Sequence of chain 1.G:
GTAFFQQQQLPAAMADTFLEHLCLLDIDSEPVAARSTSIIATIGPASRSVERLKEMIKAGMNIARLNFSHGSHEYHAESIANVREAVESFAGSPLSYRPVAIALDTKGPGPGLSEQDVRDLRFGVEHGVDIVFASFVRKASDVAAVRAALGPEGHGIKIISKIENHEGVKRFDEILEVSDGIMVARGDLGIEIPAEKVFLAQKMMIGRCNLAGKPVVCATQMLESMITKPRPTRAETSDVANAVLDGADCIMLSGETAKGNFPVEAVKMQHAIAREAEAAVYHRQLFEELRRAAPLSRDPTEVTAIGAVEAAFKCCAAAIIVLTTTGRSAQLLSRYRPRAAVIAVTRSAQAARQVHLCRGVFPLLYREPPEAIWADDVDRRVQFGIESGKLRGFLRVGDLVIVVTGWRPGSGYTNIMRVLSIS

Binding-site contacts:
Ligand atom O1P contacts residue GLY434 of chain 1.G at 2.9 Å (h-bond).
Ligand atom C4 contacts residue GLY434 of chain 1.G at 3.4 Å.
Ligand atom O4 contacts residue GLY436 of chain 1.G at 3.7 Å.
Ligand atom O6P contacts residue SER353 of chain 1.G at 3.8 Å.
Ligand atom O3 contacts residue ARG432 of chain 1.G at 2.7 Å (salt-bridge).
Ligand atom P2 contacts residue SER353 of chain 1.G at 3.7 Å.
Ligand atom O3P contacts residue TRP398 of chain 1.G at 2.8 Å (h-bond).
Ligand atom P2 contacts residue THR350 of chain 1.G at 3.8 Å.
Ligand atom O1 contacts residue GLY434 of chain 1.G at 3.8 Å.
Ligand atom O4 contacts residue GLY434 of chain 1.G at 2.5 Å (h-bond).
Ligand atom C6 contacts residue LEU347 of chain 1.G at 3.6 Å (hydrophobic).
Ligand atom P2 contacts residue THR348 of chain 1.G at 3.5 Å.
Ligand atom O2P contacts residue ARG405 of chain 1.G at 2.7 Å (salt-bridge).
Ligand atom O4P contacts residue THR349 of chain 1.G at 3.2 Å (h-bond).
Ligand atom P1 contacts residue ARG405 of chain 1.G at 3.6 Å.
Ligand atom O4P contacts residue THR348 of chain 1.G at 3.5 Å (h-bond).
Ligand atom O6P contacts residue SER435 of chain 1.G at 3.2 Å (h-bond).
Ligand atom O4 contacts residue THR438 of chain 1.G at 3.5 Å (h-bond).
Ligand atom C6 contacts residue THR438 of chain 1.G at 3.4 Å.
Ligand atom C6 contacts residue SER353 of chain 1.G at 3.8 Å.
Ligand atom O4P contacts residue THR350 of chain 1.G at 2.6 Å (h-bond).
Ligand atom O2 contacts residue LEU347 of chain 1.G at 3.6 Å.
Ligand atom C3 contacts residue GLY434 of chain 1.G at 3.6 Å.
Ligand atom O4P contacts residue SER435 of chain 1.G at 2.9 Å (h-bond).
Ligand atom P2 contacts residue THR349 of chain 1.G at 3.7 Å.
Ligand atom O5P contacts residue ARG352 of chain 1.G at 3.7 Å.
Ligand atom O2 contacts residue GLY430 of chain 1.G at 3.3 Å (h-bond).
Ligand atom C5 contacts residue GLY434 of chain 1.G at 3.7 Å.
Ligand atom O3P contacts residue ARG405 of chain 1.G at 2.9 Å (salt-bridge).
Ligand atom O6 contacts residue THR348 of chain 1.G at 3.5 Å.
Ligand atom O6P contacts residue GLY436 of chain 1.G at 2.9 Å (h-bond).
Ligand atom O1P contacts residue PRO433 of chain 1.G at 3.6 Å.
Ligand atom O5P contacts residue SER353 of chain 1.G at 2.7 Å (h-bond).
Ligand atom O5P contacts residue THR348 of chain 1.G at 2.5 Å (h-bond).
Ligand atom O3 contacts residue GLY430 of chain 1.G at 3.1 Å.
Ligand atom O6 contacts residue THR349 of chain 1.G at 3.2 Å (h-bond).
Ligand atom O5 contacts residue LEU347 of chain 1.G at 3.6 Å.
Ligand atom O4 contacts residue TYR437 of chain 1.G at 2.8 Å (h-bond).
Ligand atom P2 contacts residue SER435 of chain 1.G at 3.5 Å.
Ligand atom C3 contacts residue ARG432 of chain 1.G at 3.3 Å.

The protein below binds the small molecule below.
Small molecule (SMILES): O=P(O)(O)OC[C@H]1O[C@](O)(COP(=O)(O)O)[C@@H](O)[C@@H]1O